A small-molecule ligand and the protein it binds are described below.
Small molecule (SMILES): CC(=O)N[C@H]1[C@H](O[C@H]2[C@H](O)[C@@H](NC(C)=O)CO[C@@H]2CO)O[C@H](CO[C@H]2O[C@H](CO)[C@@H](O)[C@H](O)[C@@H]2O)[C@@H](O[C@H]2O[C@H](CO)[C@@H](O)[C@H](O)[C@@H]2O)[C@@H]1O[C@@H]1O[C@H](CS(=O)(=O)O)[C@@H](O[C@@H]2O[C@H](CO)[C@@H](O)[C@H](O)[C@H]2O)[C@H](O)[C@H]1O

Sequence of chain 1.C:
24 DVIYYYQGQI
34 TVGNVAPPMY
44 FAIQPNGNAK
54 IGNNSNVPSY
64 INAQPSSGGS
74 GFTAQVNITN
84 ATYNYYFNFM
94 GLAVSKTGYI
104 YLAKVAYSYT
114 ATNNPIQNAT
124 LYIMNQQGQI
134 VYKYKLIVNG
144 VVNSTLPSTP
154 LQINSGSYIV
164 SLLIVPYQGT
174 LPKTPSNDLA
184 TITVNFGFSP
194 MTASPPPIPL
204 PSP

Binding-site contacts:
Ligand atom C7 contacts residue ASN121 of chain 1.C at 3.3 Å.
Ligand atom C3 contacts residue ASN121 of chain 1.C at 3.8 Å.
Ligand atom O7 contacts residue TYR86 of chain 1.C at 4.0 Å.
Ligand atom O5 contacts residue ASN121 of chain 1.C at 2.3 Å (h-bond).
Ligand atom N2 contacts residue GLN120 of chain 1.C at 3.3 Å (h-bond).
Ligand atom O6 contacts residue LYS138 of chain 1.C at 4.2 Å.
Ligand atom C1 contacts residue ASN121 of chain 1.C at 1.4 Å.
Ligand atom O7 contacts residue PRO206 of chain 1.D at 3.3 Å.
Ligand atom C8 contacts residue VAL168 of chain 1.C at 3.4 Å (hydrophobic).
Ligand atom O5 contacts residue PRO206 of chain 1.D at 4.3 Å.
Ligand atom C1 contacts residue PRO206 of chain 1.D at 4.5 Å (hydrophobic).
Ligand atom C6 contacts residue LYS138 of chain 1.C at 3.8 Å.
Ligand atom C2 contacts residue ASN121 of chain 1.C at 2.5 Å.
Ligand atom C1 contacts residue GLN120 of chain 1.C at 4.5 Å.
Ligand atom C4 contacts residue ASN121 of chain 1.C at 4.2 Å.
Ligand atom C2 contacts residue GLN120 of chain 1.C at 4.4 Å.
Ligand atom N2 contacts residue ASN121 of chain 1.C at 2.9 Å (h-bond).
Ligand atom O7 contacts residue VAL168 of chain 1.C at 4.0 Å.
Ligand atom C8 contacts residue GLN120 of chain 1.C at 3.7 Å.
Ligand atom C5 contacts residue VAL141 of chain 1.C at 4.2 Å (hydrophobic).
Ligand atom C5 contacts residue ASN121 of chain 1.C at 3.5 Å.
Ligand atom C7 contacts residue GLN120 of chain 1.C at 3.9 Å.
Ligand atom C7 contacts residue VAL168 of chain 1.C at 4.0 Å (hydrophobic).
Ligand atom O6 contacts residue ASN142 of chain 1.C at 4.0 Å.
Ligand atom O7 contacts residue ASN121 of chain 1.C at 3.2 Å (h-bond).
Ligand atom C6 contacts residue VAL141 of chain 1.C at 4.0 Å (hydrophobic).
Ligand atom C8 contacts residue ASN121 of chain 1.C at 4.5 Å.
Ligand atom O4 contacts residue ASN142 of chain 1.C at 4.1 Å.
Ligand atom C4 contacts residue ASN142 of chain 1.C at 4.5 Å.
Ligand atom C5 contacts residue ASN142 of chain 1.C at 3.9 Å.
Ligand atom O6 contacts residue VAL141 of chain 1.C at 3.2 Å.

Sequence of chain 1.D:
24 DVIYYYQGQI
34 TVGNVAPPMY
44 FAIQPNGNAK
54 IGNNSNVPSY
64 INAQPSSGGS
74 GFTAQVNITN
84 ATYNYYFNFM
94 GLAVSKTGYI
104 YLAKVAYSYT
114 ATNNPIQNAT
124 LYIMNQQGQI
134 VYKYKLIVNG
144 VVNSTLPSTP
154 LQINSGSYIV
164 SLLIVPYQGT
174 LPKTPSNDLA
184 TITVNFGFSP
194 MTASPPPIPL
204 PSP